The small molecule below binds the protein below.
Small molecule (SMILES): Nc1ncnc2c1ncn2[C@H]1C[C@H](O)[C@@H](CO[P](=O)(O)C[P](=O)(O)OP(=O)(O)O)O1

Binding-site contacts:
Ligand atom O1B contacts residue ARG183 of chain 1.D at 3.0 Å (salt-bridge).
Ligand atom N6 contacts residue ASP276 of chain 1.D at 3.1 Å (salt-bridge).
Ligand atom C4 contacts residue ASP276 of chain 1.D at 3.5 Å.
Ligand atom PB contacts residue MN1 of chain 1.I at 3.2 Å.
Ligand atom O2B contacts residue ASP192 of chain 1.D at 3.1 Å (salt-bridge).
Ligand atom O2B contacts residue GLY179 of chain 1.D at 3.4 Å.
Ligand atom N3 contacts residue ASP276 of chain 1.D at 3.6 Å.
Ligand atom C5 contacts residue ASP276 of chain 1.D at 3.1 Å.
Ligand atom C1' contacts residue TYR271 of chain 1.D at 3.4 Å (hydrophobic).
Ligand atom O3' contacts residue ARG183 of chain 1.D at 3.3 Å (salt-bridge).
Ligand atom O3B contacts residue SER180 of chain 1.D at 3.4 Å.
Ligand atom O1A contacts residue ASP192 of chain 1.D at 3.0 Å (salt-bridge).
Ligand atom PA contacts residue MN1 of chain 1.I at 3.3 Å.
Ligand atom O3' contacts residue THR273 of chain 1.D at 2.9 Å (h-bond).
Ligand atom C6 contacts residue ASP276 of chain 1.D at 2.7 Å.
Ligand atom PG contacts residue MN1 of chain 1.I at 3.5 Å.
Ligand atom C2' contacts residue ASP276 of chain 1.D at 3.6 Å.
Ligand atom N3 contacts residue ASN279 of chain 1.D at 3.0 Å (h-bond).
Ligand atom O3G contacts residue MN1 of chain 1.I at 2.4 Å.
Ligand atom O3' contacts residue GLY274 of chain 1.D at 3.0 Å.
Ligand atom O2B contacts residue SER180 of chain 1.D at 3.0 Å (h-bond).
Ligand atom PA contacts residue MN1 of chain 1.J at 3.4 Å.
Ligand atom N3 contacts residue TYR271 of chain 1.D at 3.2 Å.
Ligand atom C2' contacts residue GLY274 of chain 1.D at 3.4 Å.
Ligand atom N1 contacts residue ASP276 of chain 1.D at 2.8 Å (salt-bridge).
Ligand atom O3G contacts residue ASP190 of chain 1.D at 3.0 Å (salt-bridge).
Ligand atom O1A contacts residue MN1 of chain 1.J at 2.3 Å.
Ligand atom O2B contacts residue MN1 of chain 1.I at 2.1 Å.
Ligand atom C2 contacts residue ASP276 of chain 1.D at 3.2 Å.
Ligand atom O2G contacts residue GLY189 of chain 1.D at 2.7 Å (h-bond).
Ligand atom C4' contacts residue PHE272 of chain 1.D at 3.4 Å (hydrophobic).
Ligand atom O2G contacts residue SER188 of chain 1.D at 3.5 Å.
Ligand atom C1' contacts residue ASN279 of chain 1.D at 3.6 Å.
Ligand atom O1A contacts residue MN1 of chain 1.I at 2.2 Å.
Ligand atom C5' contacts residue ASP192 of chain 1.D at 3.6 Å.
Ligand atom C3A contacts residue MN1 of chain 1.I at 3.5 Å.
Ligand atom C2' contacts residue ASN279 of chain 1.D at 3.2 Å.
Ligand atom O2G contacts residue SER180 of chain 1.D at 2.6 Å (h-bond).
Ligand atom C2' contacts residue TYR271 of chain 1.D at 3.2 Å (hydrophobic).
Ligand atom O1A contacts residue ASP190 of chain 1.D at 3.0 Å (salt-bridge).

Sequence of chain 1.D:
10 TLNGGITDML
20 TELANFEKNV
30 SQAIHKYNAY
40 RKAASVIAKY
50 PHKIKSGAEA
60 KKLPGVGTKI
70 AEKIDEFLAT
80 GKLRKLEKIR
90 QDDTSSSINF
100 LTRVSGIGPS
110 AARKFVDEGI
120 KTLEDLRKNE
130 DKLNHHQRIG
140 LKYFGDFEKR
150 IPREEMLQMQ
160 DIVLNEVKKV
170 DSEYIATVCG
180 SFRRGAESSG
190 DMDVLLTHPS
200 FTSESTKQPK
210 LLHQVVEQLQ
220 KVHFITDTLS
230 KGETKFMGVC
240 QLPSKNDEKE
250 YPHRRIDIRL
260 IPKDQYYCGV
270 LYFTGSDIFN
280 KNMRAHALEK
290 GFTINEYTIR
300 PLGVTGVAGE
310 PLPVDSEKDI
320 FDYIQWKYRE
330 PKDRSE